Binding-site contacts:
Ligand atom CAV contacts residue TYR63 of chain 1.D at 3.9 Å (hydrophobic).
Ligand atom CAW contacts residue ILE29 of chain 1.D at 4.0 Å (hydrophobic).
Ligand atom CAA contacts residue ALA53 of chain 1.E at 3.5 Å (hydrophobic).
Ligand atom CBM contacts residue TYR61 of chain 1.D at 3.7 Å (hydrophobic).
Ligand atom CAF contacts residue ALA53 of chain 1.E at 3.5 Å (hydrophobic).
Ligand atom CAB contacts residue ARG23 of chain 1.D at 3.5 Å.
Ligand atom CAV contacts residue VAL45 of chain 1.E at 4.0 Å (hydrophobic).
Ligand atom CAR contacts residue HIS83 of chain 1.E at 3.6 Å.
Ligand atom OH contacts residue LYS85 of chain 1.E at 3.8 Å.
Ligand atom CAV contacts residue LEU49 of chain 1.E at 3.8 Å (hydrophobic).
Ligand atom CAD contacts residue PHE50 of chain 1.E at 3.9 Å (hydrophobic).
Ligand atom CAX contacts residue ILE29 of chain 1.D at 3.9 Å (hydrophobic).
Ligand atom NBH contacts residue TYR61 of chain 1.D at 3.8 Å.
Ligand atom CAV contacts residue ILE93 of chain 1.D at 3.9 Å (hydrophobic).
Ligand atom OBD contacts residue LEU49 of chain 1.E at 3.6 Å.
Ligand atom CAT contacts residue ILE93 of chain 1.D at 3.4 Å (hydrophobic).
Ligand atom O contacts residue MET190 of chain 1.D at 3.8 Å.
Ligand atom CBE contacts residue ILE29 of chain 1.D at 3.9 Å (hydrophobic).
Ligand atom CAC contacts residue PHE50 of chain 1.E at 3.9 Å (hydrophobic).
Ligand atom CAW contacts residue LEU49 of chain 1.E at 3.8 Å (hydrophobic).
Ligand atom CAE contacts residue ILE29 of chain 1.D at 3.8 Å (hydrophobic).
Ligand atom CAE contacts residue LEU49 of chain 1.E at 3.7 Å (hydrophobic).
Ligand atom CAA contacts residue ASP27 of chain 1.D at 3.5 Å.
Ligand atom NBN contacts residue ILE29 of chain 1.D at 3.6 Å.
Ligand atom CBI contacts residue ILE29 of chain 1.D at 3.8 Å (hydrophobic).
Ligand atom CAD contacts residue LEU24 of chain 1.D at 3.7 Å (hydrophobic).
Ligand atom CAZ contacts residue ILE91 of chain 1.D at 3.5 Å (hydrophobic).
Ligand atom CBM contacts residue ILE29 of chain 1.D at 3.9 Å (hydrophobic).
Ligand atom C contacts residue TYR61 of chain 1.D at 3.9 Å (hydrophobic).
Ligand atom CBI contacts residue TYR61 of chain 1.D at 3.9 Å (hydrophobic).
Ligand atom CAG contacts residue ALA53 of chain 1.E at 3.7 Å (hydrophobic).
Ligand atom CAC contacts residue LEU24 of chain 1.D at 3.8 Å (hydrophobic).
Ligand atom OBA contacts residue TYR61 of chain 1.D at 3.2 Å (h-bond).
Ligand atom CAW contacts residue TYR63 of chain 1.D at 3.8 Å (hydrophobic).
Ligand atom CAS contacts residue ILE93 of chain 1.D at 3.9 Å (hydrophobic).
Ligand atom CAU contacts residue ILE93 of chain 1.D at 3.6 Å (hydrophobic).
Ligand atom N contacts residue TYR61 of chain 1.D at 3.9 Å.
Ligand atom CBK contacts residue TYR61 of chain 1.D at 3.5 Å (hydrophobic).
Ligand atom CAS contacts residue HIS83 of chain 1.E at 3.8 Å.
Ligand atom CBL contacts residue TYR61 of chain 1.D at 3.6 Å (hydrophobic).

Sequence of chain 1.E:
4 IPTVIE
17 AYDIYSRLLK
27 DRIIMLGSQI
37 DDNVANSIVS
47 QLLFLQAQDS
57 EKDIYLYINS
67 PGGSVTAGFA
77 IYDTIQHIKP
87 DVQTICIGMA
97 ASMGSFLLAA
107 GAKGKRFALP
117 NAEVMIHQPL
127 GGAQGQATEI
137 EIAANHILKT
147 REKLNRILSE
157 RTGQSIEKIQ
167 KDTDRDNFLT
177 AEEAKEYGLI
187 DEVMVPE

Sequence of chain 1.D:
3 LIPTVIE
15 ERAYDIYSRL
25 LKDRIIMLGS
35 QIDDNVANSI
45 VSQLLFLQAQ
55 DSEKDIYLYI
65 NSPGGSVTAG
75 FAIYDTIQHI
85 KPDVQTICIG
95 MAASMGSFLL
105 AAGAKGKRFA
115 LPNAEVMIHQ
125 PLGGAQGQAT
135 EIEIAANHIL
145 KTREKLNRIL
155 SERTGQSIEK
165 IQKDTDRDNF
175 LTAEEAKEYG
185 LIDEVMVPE

This protein binds this small molecule.
Small molecule (SMILES): O=C1[C@H](Cc2ccc(O)cc2)N2C(=O)CCN(C(=O)NCc3ccccc3)[C@H]2CN1Cc1cccc2ccccc12